Sequence of chain 1.B:
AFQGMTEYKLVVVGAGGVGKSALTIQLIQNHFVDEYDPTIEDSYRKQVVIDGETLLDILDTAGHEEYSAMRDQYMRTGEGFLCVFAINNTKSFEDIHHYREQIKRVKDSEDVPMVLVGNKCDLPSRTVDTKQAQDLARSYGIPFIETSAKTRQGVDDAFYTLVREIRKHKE

Binding-site contacts:
Ligand atom O1B contacts residue VAL18 of chain 1.B at 3.3 Å (h-bond).
Ligand atom O1B contacts residue LYS20 of chain 1.B at 2.8 Å (salt-bridge).
Ligand atom N3B contacts residue GLY17 of chain 1.B at 3.0 Å (h-bond).
Ligand atom O2' contacts residue PHE32 of chain 1.B at 3.4 Å.
Ligand atom O1B contacts residue GLY19 of chain 1.B at 3.0 Å (h-bond).
Ligand atom O6 contacts residue SER149 of chain 1.B at 3.4 Å.
Ligand atom C2' contacts residue VAL33 of chain 1.B at 3.5 Å (hydrophobic).
Ligand atom O3A contacts residue GLY19 of chain 1.B at 3.2 Å (h-bond).
Ligand atom O6 contacts residue ASP123 of chain 1.B at 3.5 Å (salt-bridge).
Ligand atom O2B contacts residue SER21 of chain 1.B at 3.0 Å (h-bond).
Ligand atom O1G contacts residue PRO38 of chain 1.B at 3.4 Å.
Ligand atom N7 contacts residue ASN120 of chain 1.B at 3.0 Å (h-bond).
Ligand atom O1G contacts residue TYR36 of chain 1.B at 3.6 Å.
Ligand atom O3' contacts residue ASP34 of chain 1.B at 2.9 Å (salt-bridge).
Ligand atom C3' contacts residue GLU35 of chain 1.B at 3.5 Å.
Ligand atom O3A contacts residue GLY17 of chain 1.B at 3.6 Å.
Ligand atom O2A contacts residue GLY19 of chain 1.B at 3.3 Å.
Ligand atom O2G contacts residue THR39 of chain 1.B at 2.8 Å (h-bond).
Ligand atom O2G contacts residue MG1 of chain 1.J at 2.0 Å.
Ligand atom O2A contacts residue SER21 of chain 1.B at 3.4 Å (h-bond).
Ligand atom C8 contacts residue ALA22 of chain 1.B at 3.5 Å (hydrophobic).
Ligand atom O3G contacts residue GLY64 of chain 1.B at 3.0 Å (h-bond).
Ligand atom O4' contacts residue LYS121 of chain 1.B at 3.3 Å (salt-bridge).
Ligand atom O2A contacts residue ALA22 of chain 1.B at 2.8 Å (h-bond).
Ligand atom N1 contacts residue ASP123 of chain 1.B at 2.9 Å (salt-bridge).
Ligand atom O2' contacts residue ASP34 of chain 1.B at 3.1 Å (salt-bridge).
Ligand atom O2' contacts residue VAL33 of chain 1.B at 2.6 Å (h-bond).
Ligand atom O6 contacts residue LYS121 of chain 1.B at 3.3 Å.
Ligand atom O3G contacts residue LYS20 of chain 1.B at 2.6 Å (salt-bridge).
Ligand atom N2 contacts residue ASP123 of chain 1.B at 2.9 Å (salt-bridge).
Ligand atom N3B contacts residue MG1 of chain 1.J at 3.5 Å.
Ligand atom O6 contacts residue ALA150 of chain 1.B at 2.9 Å (h-bond).
Ligand atom O2B contacts residue MG1 of chain 1.J at 2.0 Å.
Ligand atom O1B contacts residue GLY17 of chain 1.B at 3.6 Å (h-bond).
Ligand atom PB contacts residue MG1 of chain 1.J at 3.2 Å.
Ligand atom O6 contacts residue ASN120 of chain 1.B at 3.3 Å (h-bond).
Ligand atom C8 contacts residue GLY19 of chain 1.B at 3.5 Å.
Ligand atom O3G contacts residue GLY16 of chain 1.B at 3.5 Å.
Ligand atom O2B contacts residue LYS20 of chain 1.B at 3.5 Å (salt-bridge).
Ligand atom PG contacts residue MG1 of chain 1.J at 3.2 Å.

This small molecule binds to this protein.
Small molecule (SMILES): Nc1nc2c(ncn2[C@@H]2O[C@H](CO[P](=O)(O)O[P](=O)(O)NP(=O)(O)O)[C@@H](O)[C@H]2O)c(=O)[nH]1